Sequence of chain 1.A:
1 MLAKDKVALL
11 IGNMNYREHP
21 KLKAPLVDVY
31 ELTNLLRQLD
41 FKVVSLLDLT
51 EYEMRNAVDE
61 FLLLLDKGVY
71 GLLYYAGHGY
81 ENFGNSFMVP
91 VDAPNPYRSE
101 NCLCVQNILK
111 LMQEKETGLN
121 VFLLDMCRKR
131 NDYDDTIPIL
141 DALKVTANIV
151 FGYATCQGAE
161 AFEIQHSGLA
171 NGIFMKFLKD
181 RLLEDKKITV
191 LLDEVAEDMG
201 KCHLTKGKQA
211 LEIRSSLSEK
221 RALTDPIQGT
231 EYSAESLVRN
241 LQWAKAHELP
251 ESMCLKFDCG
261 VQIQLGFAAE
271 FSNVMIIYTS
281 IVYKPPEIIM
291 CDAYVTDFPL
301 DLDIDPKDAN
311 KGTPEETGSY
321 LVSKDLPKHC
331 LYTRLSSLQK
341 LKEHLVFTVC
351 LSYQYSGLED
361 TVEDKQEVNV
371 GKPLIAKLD

The small molecule below binds the protein below.
Small molecule (SMILES): CC(=O)[C@H](CCCN=C(N)N)NC(=O)[C@H](CO)NC(=O)[C@H](CCCN=C(N)N)NC(=O)[C@H](CC(C)C)NC=O

Binding-site contacts:
Ligand atom NH1 contacts residue GLN165 of chain 1.A at 3.6 Å (h-bond).
Ligand atom N3 contacts residue ALA24 of chain 1.A at 3.6 Å.
Ligand atom N4 contacts residue ASP125 of chain 1.A at 2.9 Å (salt-bridge).
Ligand atom N3 contacts residue PRO25 of chain 1.A at 3.3 Å.
Ligand atom O contacts residue LEU22 of chain 1.A at 3.4 Å.
Ligand atom C7 contacts residue CYS127 of chain 1.A at 1.1 Å (hydrophobic).
Ligand atom N contacts residue CYS127 of chain 1.A at 3.1 Å (h-bond).
Ligand atom CD contacts residue GLU163 of chain 1.A at 3.1 Å.
Ligand atom OG contacts residue GLU160 of chain 1.A at 3.3 Å (salt-bridge).
Ligand atom CA contacts residue GLU163 of chain 1.A at 3.4 Å.
Ligand atom CB contacts residue GLU163 of chain 1.A at 3.2 Å.
Ligand atom C3 contacts residue ALA161 of chain 1.A at 3.4 Å (hydrophobic).
Ligand atom N3 contacts residue GLU163 of chain 1.A at 3.1 Å (salt-bridge).
Ligand atom O contacts residue CYS127 of chain 1.A at 3.0 Å (h-bond).
Ligand atom N contacts residue ALA161 of chain 1.A at 2.9 Å (h-bond).
Ligand atom N2 contacts residue GLU163 of chain 1.A at 3.1 Å (salt-bridge).
Ligand atom O contacts residue HIS78 of chain 1.A at 3.6 Å.
Ligand atom CZ contacts residue GLU163 of chain 1.A at 3.5 Å.
Ligand atom C contacts residue GLN165 of chain 1.A at 3.1 Å.
Ligand atom OG contacts residue CYS127 of chain 1.A at 3.5 Å (h-bond).
Ligand atom O contacts residue GLY79 of chain 1.A at 3.4 Å (h-bond).
Ligand atom O contacts residue HIS78 of chain 1.A at 3.3 Å.
Ligand atom C contacts residue CYS127 of chain 1.A at 2.7 Å (hydrophobic).
Ligand atom O contacts residue GLY77 of chain 1.A at 3.3 Å (h-bond).
Ligand atom CA contacts residue GLU163 of chain 1.A at 3.4 Å.
Ligand atom O contacts residue GLU163 of chain 1.A at 2.9 Å (salt-bridge).
Ligand atom C contacts residue GLU163 of chain 1.A at 3.4 Å.
Ligand atom CA contacts residue HIS78 of chain 1.A at 3.6 Å.
Ligand atom C6 contacts residue ASP28 of chain 1.A at 3.5 Å.
Ligand atom C contacts residue PHE162 of chain 1.A at 3.5 Å (hydrophobic).
Ligand atom C contacts residue HIS78 of chain 1.A at 3.0 Å.
Ligand atom CA contacts residue CYS127 of chain 1.A at 3.3 Å (hydrophobic).
Ligand atom NH2 contacts residue ILE164 of chain 1.A at 3.6 Å.
Ligand atom N contacts residue GLU163 of chain 1.A at 2.5 Å (salt-bridge).
Ligand atom N3 contacts residue ASP28 of chain 1.A at 2.7 Å (salt-bridge).
Ligand atom O contacts residue PHE162 of chain 1.A at 2.9 Å.
Ligand atom N4 contacts residue ASP28 of chain 1.A at 3.5 Å (salt-bridge).
Ligand atom O contacts residue GLN165 of chain 1.A at 3.2 Å.
Ligand atom NH2 contacts residue GLU163 of chain 1.A at 2.7 Å (salt-bridge).
Ligand atom C6 contacts residue GLU163 of chain 1.A at 3.5 Å.